This small molecule binds to this protein.
Small molecule (SMILES): CC(=O)N[C@H]1[C@H](O[C@H]2[C@H](O)[C@@H](NC(C)=O)CO[C@@H]2CO[C@@H]2O[C@@H](C)[C@@H](O)[C@@H](O)[C@@H]2O)O[C@H](CO)[C@@H](O)[C@@H]1O

Binding-site contacts:
Ligand atom O5 contacts residue LEU123 of chain 1.D at 3.9 Å.
Ligand atom C8 contacts residue ASN124 of chain 1.D at 4.3 Å.
Ligand atom C7 contacts residue ASN124 of chain 1.D at 3.1 Å.
Ligand atom C8 contacts residue PRO201 of chain 1.D at 3.8 Å (hydrophobic).
Ligand atom N2 contacts residue ASN124 of chain 1.D at 2.9 Å (h-bond).
Ligand atom C6 contacts residue ASN124 of chain 1.D at 4.1 Å.
Ligand atom C3 contacts residue ASN124 of chain 1.D at 3.8 Å.
Ligand atom C5 contacts residue ASN124 of chain 1.D at 4.5 Å.
Ligand atom C6 contacts residue LEU123 of chain 1.D at 4.1 Å (hydrophobic).
Ligand atom C2 contacts residue ASN124 of chain 1.D at 2.5 Å.
Ligand atom O7 contacts residue ASN124 of chain 1.D at 2.9 Å (h-bond).
Ligand atom C5 contacts residue THR131 of chain 1.D at 4.0 Å.
Ligand atom C8 contacts residue THR126 of chain 1.D at 3.7 Å.
Ligand atom C4 contacts residue ASN124 of chain 1.D at 4.2 Å.
Ligand atom O5 contacts residue ASN124 of chain 1.D at 2.3 Å (h-bond).
Ligand atom C1 contacts residue PRO201 of chain 1.D at 4.2 Å (hydrophobic).
Ligand atom C5 contacts residue ASN124 of chain 1.D at 3.6 Å.
Ligand atom C6 contacts residue PRO201 of chain 1.D at 4.0 Å (hydrophobic).
Ligand atom C1 contacts residue THR131 of chain 1.D at 4.0 Å.
Ligand atom O5 contacts residue THR131 of chain 1.D at 4.0 Å.
Ligand atom C1 contacts residue ASN124 of chain 1.D at 1.4 Å.
Ligand atom C1 contacts residue LEU123 of chain 1.D at 4.4 Å (hydrophobic).
Ligand atom C6 contacts residue THR131 of chain 1.D at 4.3 Å.

Sequence of chain 1.D:
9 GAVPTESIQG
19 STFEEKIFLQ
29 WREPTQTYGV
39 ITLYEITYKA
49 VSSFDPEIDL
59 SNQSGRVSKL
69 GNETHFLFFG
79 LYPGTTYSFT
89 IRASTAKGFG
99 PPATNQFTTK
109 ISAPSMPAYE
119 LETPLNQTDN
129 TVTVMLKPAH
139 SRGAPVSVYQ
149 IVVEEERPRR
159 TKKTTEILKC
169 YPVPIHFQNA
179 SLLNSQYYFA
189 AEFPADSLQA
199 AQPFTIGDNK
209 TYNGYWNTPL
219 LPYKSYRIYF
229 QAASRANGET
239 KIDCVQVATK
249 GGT